Sequence of chain 1.F:
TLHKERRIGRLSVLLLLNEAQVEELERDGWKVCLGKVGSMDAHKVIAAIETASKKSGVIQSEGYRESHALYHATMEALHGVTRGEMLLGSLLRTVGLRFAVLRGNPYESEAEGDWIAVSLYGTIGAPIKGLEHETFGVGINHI

A small-molecule ligand and the protein it binds are described below.
Small molecule (SMILES): N[C@@H](Cc1c[nH]c[nH+]1)C(=O)O

Binding-site contacts:
Ligand atom N contacts residue ARG98 of chain 1.F at 3.2 Å.
Ligand atom N contacts residue LEU97 of chain 1.F at 3.3 Å (h-bond).
Ligand atom NE2 contacts residue HIS138 of chain 1.F at 2.7 Å (h-bond).
Ligand atom C contacts residue TYR76 of chain 1.E at 4.1 Å (hydrophobic).
Ligand atom CD2 contacts residue ZN1 of chain 1.V at 2.6 Å.
Ligand atom CE1 contacts residue ILE129 of chain 1.F at 3.8 Å (hydrophobic).
Ligand atom OXT contacts residue ALA131 of chain 1.F at 4.1 Å.
Ligand atom ND1 contacts residue ARG88 of chain 1.F at 3.6 Å (salt-bridge).
Ligand atom CE1 contacts residue ARG88 of chain 1.F at 2.9 Å.
Ligand atom OXT contacts residue GLY130 of chain 1.F at 3.6 Å.
Ligand atom O contacts residue GLY130 of chain 1.F at 3.8 Å.
Ligand atom NE2 contacts residue ZN1 of chain 1.V at 2.1 Å.
Ligand atom C contacts residue TYR69 of chain 1.E at 3.9 Å (hydrophobic).
Ligand atom CA contacts residue ARG98 of chain 1.F at 3.9 Å.
Ligand atom CD2 contacts residue TYR69 of chain 1.E at 3.9 Å (hydrophobic).
Ligand atom CB contacts residue ARG98 of chain 1.F at 3.5 Å.
Ligand atom N contacts residue ALA131 of chain 1.F at 4.1 Å.
Ligand atom CA contacts residue TYR76 of chain 1.E at 3.6 Å (hydrophobic).
Ligand atom CE1 contacts residue ZN1 of chain 1.V at 3.3 Å.
Ligand atom C contacts residue GLY130 of chain 1.F at 3.7 Å.
Ligand atom CD2 contacts residue HIS73 of chain 1.E at 3.9 Å.
Ligand atom ND1 contacts residue ARG98 of chain 1.F at 3.6 Å.
Ligand atom CA contacts residue GLY130 of chain 1.F at 4.1 Å.
Ligand atom O contacts residue ALA131 of chain 1.F at 3.4 Å (h-bond).
Ligand atom CE1 contacts residue HIS77 of chain 1.E at 4.0 Å.
Ligand atom O contacts residue TYR76 of chain 1.E at 4.1 Å.
Ligand atom CD2 contacts residue HIS138 of chain 1.F at 3.1 Å.
Ligand atom CE1 contacts residue ARG98 of chain 1.F at 3.9 Å.
Ligand atom NE2 contacts residue ARG88 of chain 1.F at 3.6 Å.
Ligand atom CE1 contacts residue HIS138 of chain 1.F at 3.6 Å.
Ligand atom NE2 contacts residue HIS73 of chain 1.E at 4.0 Å.
Ligand atom N contacts residue GLY130 of chain 1.F at 3.9 Å.
Ligand atom CB contacts residue GLY130 of chain 1.F at 3.4 Å.
Ligand atom C contacts residue ALA131 of chain 1.F at 3.8 Å (hydrophobic).
Ligand atom CD2 contacts residue HIS77 of chain 1.E at 3.4 Å.
Ligand atom NE2 contacts residue HIS77 of chain 1.E at 3.0 Å (h-bond).
Ligand atom N contacts residue TYR76 of chain 1.E at 3.1 Å.
Ligand atom CG contacts residue ZN1 of chain 1.V at 4.0 Å.
Ligand atom ND1 contacts residue ILE129 of chain 1.F at 3.6 Å.
Ligand atom OXT contacts residue TYR69 of chain 1.E at 2.7 Å (h-bond).

Sequence of chain 1.E:
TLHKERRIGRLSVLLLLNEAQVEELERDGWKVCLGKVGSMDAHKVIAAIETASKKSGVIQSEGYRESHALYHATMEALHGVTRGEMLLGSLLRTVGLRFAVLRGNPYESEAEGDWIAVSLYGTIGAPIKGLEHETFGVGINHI